Binding-site contacts:
Ligand atom C3 contacts residue MET217 of chain 2.A at 3.2 Å (hydrophobic).
Ligand atom C4 contacts residue HIS263 of chain 2.A at 3.7 Å.
Ligand atom O3 contacts residue ASN215 of chain 2.A at 2.1 Å.
Ligand atom C1 contacts residue MET195 of chain 2.A at 3.2 Å (hydrophobic).
Ligand atom O3 contacts residue MET217 of chain 2.A at 2.5 Å (h-bond).
Ligand atom O1 contacts residue TYR194 of chain 2.A at 3.8 Å.
Ligand atom C6 contacts residue HIS241 of chain 2.A at 3.7 Å.
Ligand atom C2 contacts residue TYR193 of chain 2.A at 3.8 Å (hydrophobic).
Ligand atom O4 contacts residue THR102 of chain 2.A at 3.8 Å.
Ligand atom O2 contacts residue MET195 of chain 2.A at 3.6 Å.
Ligand atom O1 contacts residue GLN104 of chain 2.A at 3.9 Å.
Ligand atom C4 contacts residue ASN215 of chain 2.A at 4.0 Å.
Ligand atom C5 contacts residue LEU103 of chain 2.A at 3.5 Å (hydrophobic).
Ligand atom O5 contacts residue LEU103 of chain 2.A at 3.0 Å (h-bond).
Ligand atom O3 contacts residue ILE101 of chain 2.A at 3.5 Å.
Ligand atom C6 contacts residue LEU103 of chain 2.A at 3.2 Å (hydrophobic).
Ligand atom O6 contacts residue ILE101 of chain 2.A at 2.1 Å (h-bond).
Ligand atom O6 contacts residue LEU103 of chain 2.A at 3.3 Å.
Ligand atom C3 contacts residue ASN215 of chain 2.A at 3.5 Å.
Ligand atom O6 contacts residue HIS241 of chain 2.A at 4.0 Å.
Ligand atom C6 contacts residue LEU103 of chain 2.A at 2.7 Å (hydrophobic).
Ligand atom C5 contacts residue LEU103 of chain 2.A at 3.0 Å (hydrophobic).
Ligand atom O1 contacts residue MET195 of chain 2.A at 3.8 Å.
Ligand atom O3 contacts residue TYR194 of chain 2.A at 3.9 Å.
Ligand atom O4 contacts residue ASN215 of chain 2.A at 3.4 Å (h-bond).
Ligand atom C2 contacts residue MET217 of chain 2.A at 3.5 Å (hydrophobic).
Ligand atom O2 contacts residue TYR193 of chain 2.A at 3.9 Å.
Ligand atom C6 contacts residue THR102 of chain 2.A at 1.9 Å.
Ligand atom O5 contacts residue LEU103 of chain 2.A at 3.3 Å.
Ligand atom O2 contacts residue MET217 of chain 2.A at 3.3 Å (h-bond).
Ligand atom O5 contacts residue THR102 of chain 2.A at 3.6 Å.
Ligand atom C4 contacts residue THR102 of chain 2.A at 3.9 Å.
Ligand atom O6 contacts residue THR102 of chain 2.A at 2.4 Å.
Ligand atom C6 contacts residue ILE101 of chain 2.A at 3.2 Å (hydrophobic).
Ligand atom O4 contacts residue HIS263 of chain 2.A at 2.6 Å.
Ligand atom O4 contacts residue ILE101 of chain 2.A at 4.0 Å.
Ligand atom C5 contacts residue THR102 of chain 2.A at 2.8 Å.
Ligand atom C5 contacts residue HIS263 of chain 2.A at 3.9 Å.
Ligand atom O2 contacts residue ASN215 of chain 2.A at 3.5 Å.
Ligand atom O6 contacts residue LEU103 of chain 2.A at 4.0 Å.

Sequence of chain 2.A:
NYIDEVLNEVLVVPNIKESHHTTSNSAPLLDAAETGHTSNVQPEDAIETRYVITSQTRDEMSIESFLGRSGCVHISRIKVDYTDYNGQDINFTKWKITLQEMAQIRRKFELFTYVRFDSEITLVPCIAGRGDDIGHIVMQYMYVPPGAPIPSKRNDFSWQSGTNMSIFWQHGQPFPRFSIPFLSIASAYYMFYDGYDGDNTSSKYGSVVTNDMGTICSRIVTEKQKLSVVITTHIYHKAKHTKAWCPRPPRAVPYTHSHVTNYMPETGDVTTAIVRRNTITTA

This small molecule binds to this protein.
Small molecule (SMILES): OC[C@H]1O[C@@](CO)(O[C@H]2O[C@H](CO)[C@@H](O)[C@H](O)[C@H]2O)[C@@H](O)[C@@H]1O